This small molecule binds to this protein.
Small molecule (SMILES): Cc1cc(CCNCc2ccc3c(C)cc(N)nc3c2)ccc1C#N

Sequence of chain 1.B:
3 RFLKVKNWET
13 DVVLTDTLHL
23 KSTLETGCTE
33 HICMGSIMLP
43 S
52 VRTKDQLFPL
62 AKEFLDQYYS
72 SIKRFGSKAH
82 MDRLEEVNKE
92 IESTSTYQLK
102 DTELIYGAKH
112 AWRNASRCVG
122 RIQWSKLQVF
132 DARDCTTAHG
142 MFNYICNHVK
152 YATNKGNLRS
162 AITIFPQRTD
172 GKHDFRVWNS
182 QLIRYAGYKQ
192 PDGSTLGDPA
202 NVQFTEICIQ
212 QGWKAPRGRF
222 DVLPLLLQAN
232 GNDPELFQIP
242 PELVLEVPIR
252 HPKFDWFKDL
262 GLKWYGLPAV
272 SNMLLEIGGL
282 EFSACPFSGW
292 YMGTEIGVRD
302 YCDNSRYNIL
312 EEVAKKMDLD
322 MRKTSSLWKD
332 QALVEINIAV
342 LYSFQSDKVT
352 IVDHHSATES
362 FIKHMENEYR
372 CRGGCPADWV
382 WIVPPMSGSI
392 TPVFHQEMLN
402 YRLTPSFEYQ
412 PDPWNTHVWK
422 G

Sequence of chain 1.A:
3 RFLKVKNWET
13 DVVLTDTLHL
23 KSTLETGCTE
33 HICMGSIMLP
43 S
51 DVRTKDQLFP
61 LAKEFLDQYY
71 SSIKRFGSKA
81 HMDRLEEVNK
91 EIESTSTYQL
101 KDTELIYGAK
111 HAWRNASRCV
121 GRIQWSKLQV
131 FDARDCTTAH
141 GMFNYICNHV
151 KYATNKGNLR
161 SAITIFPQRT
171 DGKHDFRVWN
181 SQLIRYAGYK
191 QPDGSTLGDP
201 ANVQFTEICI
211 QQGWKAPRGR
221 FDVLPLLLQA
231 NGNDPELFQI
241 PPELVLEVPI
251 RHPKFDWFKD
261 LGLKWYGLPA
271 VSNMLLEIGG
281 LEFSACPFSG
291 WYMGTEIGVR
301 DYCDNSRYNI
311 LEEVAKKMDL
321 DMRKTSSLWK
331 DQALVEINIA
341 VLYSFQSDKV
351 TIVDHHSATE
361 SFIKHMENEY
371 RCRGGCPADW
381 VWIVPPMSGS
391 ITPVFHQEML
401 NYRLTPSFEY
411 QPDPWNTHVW

Binding-site contacts:
Ligand atom C13 contacts residue HEM1 of chain 1.I at 3.7 Å.
Ligand atom C11 contacts residue HEM1 of chain 1.I at 3.6 Å.
Ligand atom C06 contacts residue HEM1 of chain 1.I at 3.1 Å.
Ligand atom C05 contacts residue TRP382 of chain 1.B at 3.9 Å (hydrophobic).
Ligand atom C03 contacts residue HEM1 of chain 1.I at 4.0 Å.
Ligand atom C11 contacts residue VAL271 of chain 1.B at 3.4 Å (hydrophobic).
Ligand atom C14 contacts residue PHE288 of chain 1.B at 3.8 Å (hydrophobic).
Ligand atom N07 contacts residue HEM1 of chain 1.I at 3.4 Å (h-bond).
Ligand atom C11 contacts residue PHE288 of chain 1.B at 3.9 Å (hydrophobic).
Ligand atom N17 contacts residue HEM1 of chain 1.I at 3.7 Å.
Ligand atom C08 contacts residue HEM1 of chain 1.I at 3.4 Å.
Ligand atom N17 contacts residue GLU296 of chain 1.B at 2.6 Å (salt-bridge).
Ligand atom C16 contacts residue PRO269 of chain 1.B at 3.9 Å (hydrophobic).
Ligand atom N18 contacts residue HEM1 of chain 1.I at 3.8 Å.
Ligand atom N25 contacts residue TRP10 of chain 1.A at 3.2 Å.
Ligand atom C10 contacts residue VAL271 of chain 1.B at 3.2 Å (hydrophobic).
Ligand atom C16 contacts residue GLU296 of chain 1.B at 3.4 Å.
Ligand atom C15 contacts residue PRO269 of chain 1.B at 4.0 Å (hydrophobic).
Ligand atom C09 contacts residue HEM1 of chain 1.I at 3.7 Å.
Ligand atom C09 contacts residue VAL271 of chain 1.B at 3.9 Å (hydrophobic).
Ligand atom C16 contacts residue TRP291 of chain 1.B at 4.0 Å (hydrophobic).
Ligand atom C14 contacts residue GLY290 of chain 1.B at 4.0 Å.
Ligand atom C14 contacts residue HEM1 of chain 1.I at 3.3 Å.
Ligand atom N17 contacts residue PRO269 of chain 1.B at 3.6 Å.
Ligand atom N17 contacts residue TYR292 of chain 1.B at 3.7 Å.
Ligand atom N18 contacts residue GLU296 of chain 1.B at 2.7 Å (salt-bridge).
Ligand atom C20 contacts residue GLU296 of chain 1.B at 3.7 Å.
Ligand atom C10 contacts residue HEM1 of chain 1.I at 3.7 Å.
Ligand atom C20 contacts residue HEM1 of chain 1.I at 3.5 Å.
Ligand atom C04 contacts residue HEM1 of chain 1.I at 4.0 Å.
Ligand atom C19 contacts residue HEM1 of chain 1.I at 3.8 Å.
Ligand atom N17 contacts residue TRP291 of chain 1.B at 2.9 Å (h-bond).
Ligand atom C03 contacts residue TYR410 of chain 1.B at 4.0 Å (hydrophobic).
Ligand atom C16 contacts residue HEM1 of chain 1.I at 3.7 Å.
Ligand atom C19 contacts residue GLU296 of chain 1.B at 3.6 Å.
Ligand atom C12 contacts residue HEM1 of chain 1.I at 4.0 Å.
Ligand atom C15 contacts residue HEM1 of chain 1.I at 3.4 Å.
Ligand atom C01 contacts residue MET40 of chain 1.B at 4.1 Å (hydrophobic).
Ligand atom C05 contacts residue HEM1 of chain 1.I at 3.2 Å.
Ligand atom C24 contacts residue TRP10 of chain 1.A at 4.0 Å (hydrophobic).